Sequence of chain 1.B:
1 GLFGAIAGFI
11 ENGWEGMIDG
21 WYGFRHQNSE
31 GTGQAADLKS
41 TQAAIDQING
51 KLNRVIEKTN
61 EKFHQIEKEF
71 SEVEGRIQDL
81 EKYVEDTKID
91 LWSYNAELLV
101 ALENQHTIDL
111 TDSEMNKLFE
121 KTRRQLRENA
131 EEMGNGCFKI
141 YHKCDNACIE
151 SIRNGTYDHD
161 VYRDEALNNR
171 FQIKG

Binding-site contacts:
Ligand atom N2 contacts residue ASN154 of chain 1.B at 2.9 Å (h-bond).
Ligand atom O5 contacts residue THR156 of chain 1.B at 4.3 Å.
Ligand atom C5 contacts residue ALA147 of chain 1.B at 4.4 Å (hydrophobic).
Ligand atom C1 contacts residue THR156 of chain 1.B at 3.5 Å.
Ligand atom C5 contacts residue ASN154 of chain 1.B at 3.7 Å.
Ligand atom O7 contacts residue GLU150 of chain 1.B at 4.2 Å.
Ligand atom C4 contacts residue ASN154 of chain 1.B at 4.2 Å.
Ligand atom C2 contacts residue THR156 of chain 1.B at 4.3 Å.
Ligand atom C2 contacts residue ASN154 of chain 1.B at 2.4 Å.
Ligand atom C6 contacts residue ALA147 of chain 1.B at 3.8 Å (hydrophobic).
Ligand atom C1 contacts residue SER151 of chain 1.B at 4.1 Å.
Ligand atom C8 contacts residue ASN154 of chain 1.B at 4.4 Å.
Ligand atom O5 contacts residue GLU150 of chain 1.B at 3.4 Å.
Ligand atom C2 contacts residue GLU150 of chain 1.B at 4.4 Å.
Ligand atom C8 contacts residue THR156 of chain 1.B at 4.2 Å.
Ligand atom C7 contacts residue THR156 of chain 1.B at 4.4 Å.
Ligand atom C1 contacts residue GLU150 of chain 1.B at 3.8 Å.
Ligand atom C7 contacts residue ASN154 of chain 1.B at 3.1 Å.
Ligand atom O7 contacts residue ASN154 of chain 1.B at 3.0 Å (h-bond).
Ligand atom N2 contacts residue THR156 of chain 1.B at 3.9 Å.
Ligand atom C1 contacts residue ASN154 of chain 1.B at 1.4 Å.
Ligand atom C6 contacts residue GLU150 of chain 1.B at 3.7 Å.
Ligand atom O5 contacts residue ASN154 of chain 1.B at 2.4 Å (h-bond).
Ligand atom C5 contacts residue GLU150 of chain 1.B at 4.2 Å.
Ligand atom O5 contacts residue SER151 of chain 1.B at 3.9 Å.
Ligand atom C3 contacts residue ASN154 of chain 1.B at 3.7 Å.
Ligand atom O6 contacts residue GLU150 of chain 1.B at 3.1 Å.

The small molecule below binds the protein below.
Small molecule (SMILES): CC(=O)N[C@@H]1[C@@H](O)[C@H](O)[C@@H](CO)O[C@H]1O